Sequence of chain 1.A:
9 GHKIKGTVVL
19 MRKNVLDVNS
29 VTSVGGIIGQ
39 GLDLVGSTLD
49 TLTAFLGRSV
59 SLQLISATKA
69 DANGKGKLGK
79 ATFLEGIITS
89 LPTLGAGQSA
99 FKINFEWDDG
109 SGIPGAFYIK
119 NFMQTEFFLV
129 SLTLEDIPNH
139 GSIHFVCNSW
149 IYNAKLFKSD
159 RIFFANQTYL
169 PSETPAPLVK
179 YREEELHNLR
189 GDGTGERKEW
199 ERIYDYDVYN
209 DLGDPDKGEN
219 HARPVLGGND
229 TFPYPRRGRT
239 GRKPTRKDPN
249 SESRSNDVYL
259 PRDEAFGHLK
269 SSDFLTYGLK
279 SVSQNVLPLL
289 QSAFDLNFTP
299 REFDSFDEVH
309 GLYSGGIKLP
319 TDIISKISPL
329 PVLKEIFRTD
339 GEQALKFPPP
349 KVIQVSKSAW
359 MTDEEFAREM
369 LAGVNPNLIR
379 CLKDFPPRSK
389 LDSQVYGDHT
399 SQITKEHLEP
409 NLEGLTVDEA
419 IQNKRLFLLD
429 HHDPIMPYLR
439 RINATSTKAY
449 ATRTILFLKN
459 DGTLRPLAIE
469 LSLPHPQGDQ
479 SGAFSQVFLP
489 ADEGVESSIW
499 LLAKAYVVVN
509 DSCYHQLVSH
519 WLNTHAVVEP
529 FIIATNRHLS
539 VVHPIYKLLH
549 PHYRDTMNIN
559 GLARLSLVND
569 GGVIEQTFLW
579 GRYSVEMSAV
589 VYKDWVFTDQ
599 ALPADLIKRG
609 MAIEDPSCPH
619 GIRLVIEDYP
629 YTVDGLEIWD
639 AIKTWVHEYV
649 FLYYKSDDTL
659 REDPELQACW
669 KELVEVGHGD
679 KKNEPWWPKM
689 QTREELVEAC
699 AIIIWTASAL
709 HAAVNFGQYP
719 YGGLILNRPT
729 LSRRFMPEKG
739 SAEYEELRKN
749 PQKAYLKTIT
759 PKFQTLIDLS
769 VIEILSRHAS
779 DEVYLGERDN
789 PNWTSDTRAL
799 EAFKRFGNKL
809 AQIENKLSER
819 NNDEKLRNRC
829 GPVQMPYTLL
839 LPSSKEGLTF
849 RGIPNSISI

Binding-site contacts:
Ligand atom C5 contacts residue HIS518 of chain 1.A at 3.2 Å.
Ligand atom O10 contacts residue ILE572 of chain 1.A at 2.9 Å.
Ligand atom O8 contacts residue ILE857 of chain 1.A at 2.5 Å (h-bond).
Ligand atom C2 contacts residue GLN514 of chain 1.A at 3.9 Å.
Ligand atom C1 contacts residue GLN514 of chain 1.A at 3.0 Å.
Ligand atom O8 contacts residue LEU773 of chain 1.A at 4.0 Å.
Ligand atom C6 contacts residue LEU773 of chain 1.A at 3.7 Å (hydrophobic).
Ligand atom O9 contacts residue TRP519 of chain 1.A at 3.1 Å.
Ligand atom O7 contacts residue HIS518 of chain 1.A at 3.3 Å.
Ligand atom C3 contacts residue TRP519 of chain 1.A at 3.6 Å (hydrophobic).
Ligand atom C4 contacts residue HIS523 of chain 1.A at 3.9 Å.
Ligand atom O7 contacts residue ILE857 of chain 1.A at 3.6 Å (h-bond).
Ligand atom C2 contacts residue HIS518 of chain 1.A at 4.2 Å.
Ligand atom C5 contacts residue LEU773 of chain 1.A at 3.4 Å (hydrophobic).
Ligand atom O10 contacts residue GLN514 of chain 1.A at 3.1 Å (h-bond).
Ligand atom O8 contacts residue ILE557 of chain 1.A at 4.2 Å.
Ligand atom C4 contacts residue HIS518 of chain 1.A at 3.0 Å.
Ligand atom C1 contacts residue ILE572 of chain 1.A at 4.1 Å (hydrophobic).
Ligand atom C6 contacts residue HIS518 of chain 1.A at 3.8 Å.
Ligand atom O8 contacts residue ASN713 of chain 1.A at 3.1 Å (h-bond).
Ligand atom O7 contacts residue ILE557 of chain 1.A at 3.8 Å.
Ligand atom C4 contacts residue LEU565 of chain 1.A at 4.0 Å (hydrophobic).
Ligand atom C11 contacts residue VAL566 of chain 1.A at 3.3 Å (hydrophobic).
Ligand atom O8 contacts residue HIS523 of chain 1.A at 2.9 Å (h-bond).
Ligand atom C6 contacts residue LEU565 of chain 1.A at 4.2 Å (hydrophobic).
Ligand atom C11 contacts residue TRP519 of chain 1.A at 3.6 Å (hydrophobic).
Ligand atom C11 contacts residue ILE572 of chain 1.A at 4.1 Å (hydrophobic).
Ligand atom O8 contacts residue HIS709 of chain 1.A at 4.2 Å.
Ligand atom C3 contacts residue HIS523 of chain 1.A at 4.2 Å.
Ligand atom C3 contacts residue LEU565 of chain 1.A at 4.2 Å (hydrophobic).
Ligand atom C6 contacts residue GLN514 of chain 1.A at 3.0 Å.
Ligand atom C5 contacts residue LEU565 of chain 1.A at 4.0 Å (hydrophobic).
Ligand atom C3 contacts residue HIS518 of chain 1.A at 3.6 Å.
Ligand atom O8 contacts residue HIS518 of chain 1.A at 3.0 Å.
Ligand atom C2 contacts residue TRP519 of chain 1.A at 3.9 Å (hydrophobic).
Ligand atom O8 contacts residue FE1 of chain 1.B at 2.0 Å.
Ligand atom C5 contacts residue GLN514 of chain 1.A at 3.8 Å.
Ligand atom O7 contacts residue HIS523 of chain 1.A at 2.9 Å (h-bond).
Ligand atom O7 contacts residue FE1 of chain 1.B at 3.1 Å.
Ligand atom C4 contacts residue FE1 of chain 1.B at 4.0 Å.

The protein below binds the small molecule below.
Small molecule (SMILES): COc1cc(OO)ccc1O